Binding-site contacts:
Ligand atom O2 contacts residue ASN402 of chain 1.G at 3.6 Å.
Ligand atom O3 contacts residue HIS481 of chain 1.G at 3.4 Å.
Ligand atom P2 contacts residue SER406 of chain 1.G at 3.6 Å.
Ligand atom C6 contacts residue SER401 of chain 1.G at 3.7 Å.
Ligand atom P2 contacts residue SER401 of chain 1.G at 3.4 Å.
Ligand atom C6 contacts residue LEU400 of chain 1.G at 3.1 Å (hydrophobic).
Ligand atom O4P contacts residue SER406 of chain 1.G at 2.7 Å (h-bond).
Ligand atom O6P contacts residue ARG405 of chain 1.G at 3.2 Å (salt-bridge).
Ligand atom O5P contacts residue THR403 of chain 1.G at 2.7 Å (h-bond).
Ligand atom O2P contacts residue ARG457 of chain 1.G at 2.3 Å (salt-bridge).
Ligand atom C6 contacts residue SER406 of chain 1.G at 3.7 Å.
Ligand atom O2P contacts residue ASN402 of chain 1.G at 3.2 Å (h-bond).
Ligand atom O4 contacts residue HIS481 of chain 1.G at 3.3 Å.
Ligand atom O4P contacts residue ASN402 of chain 1.G at 3.8 Å.
Ligand atom O1 contacts residue GLY488 of chain 1.G at 3.6 Å (h-bond).
Ligand atom O6 contacts residue SER406 of chain 1.G at 3.6 Å.
Ligand atom O4 contacts residue LEU400 of chain 1.G at 2.6 Å (h-bond).
Ligand atom C1 contacts residue ALA482 of chain 1.G at 3.6 Å (hydrophobic).
Ligand atom P1 contacts residue ARG457 of chain 1.G at 3.1 Å.
Ligand atom O3 contacts residue LYS454 of chain 1.G at 3.0 Å (salt-bridge).
Ligand atom O4P contacts residue THR403 of chain 1.G at 3.9 Å.
Ligand atom C3 contacts residue ALA482 of chain 1.G at 3.5 Å (hydrophobic).
Ligand atom O3P contacts residue LYS454 of chain 1.G at 3.6 Å (salt-bridge).
Ligand atom O3P contacts residue ARG457 of chain 1.G at 3.9 Å.
Ligand atom C1 contacts residue LYS454 of chain 1.G at 3.8 Å.
Ligand atom P2 contacts residue THR403 of chain 1.G at 3.7 Å.
Ligand atom O4 contacts residue ALA490 of chain 1.G at 3.8 Å.
Ligand atom P2 contacts residue ASN402 of chain 1.G at 3.6 Å.
Ligand atom O4P contacts residue SER401 of chain 1.G at 2.3 Å (h-bond).
Ligand atom C4 contacts residue LEU400 of chain 1.G at 3.1 Å (hydrophobic).
Ligand atom O5P contacts residue SER401 of chain 1.G at 3.4 Å (h-bond).
Ligand atom C5 contacts residue LEU400 of chain 1.G at 3.5 Å (hydrophobic).
Ligand atom O6P contacts residue THR403 of chain 1.G at 3.0 Å (h-bond).
Ligand atom O3 contacts residue LEU400 of chain 1.G at 3.6 Å.
Ligand atom O5P contacts residue ASN402 of chain 1.G at 2.5 Å (h-bond).
Ligand atom O1P contacts residue ARG457 of chain 1.G at 2.2 Å (salt-bridge).
Ligand atom O4P contacts residue ARG405 of chain 1.G at 3.8 Å.
Ligand atom P1 contacts residue LYS454 of chain 1.G at 3.3 Å.
Ligand atom O1P contacts residue LYS454 of chain 1.G at 2.1 Å (salt-bridge).
Ligand atom O3 contacts residue ALA482 of chain 1.G at 3.5 Å (h-bond).

Sequence of chain 1.G:
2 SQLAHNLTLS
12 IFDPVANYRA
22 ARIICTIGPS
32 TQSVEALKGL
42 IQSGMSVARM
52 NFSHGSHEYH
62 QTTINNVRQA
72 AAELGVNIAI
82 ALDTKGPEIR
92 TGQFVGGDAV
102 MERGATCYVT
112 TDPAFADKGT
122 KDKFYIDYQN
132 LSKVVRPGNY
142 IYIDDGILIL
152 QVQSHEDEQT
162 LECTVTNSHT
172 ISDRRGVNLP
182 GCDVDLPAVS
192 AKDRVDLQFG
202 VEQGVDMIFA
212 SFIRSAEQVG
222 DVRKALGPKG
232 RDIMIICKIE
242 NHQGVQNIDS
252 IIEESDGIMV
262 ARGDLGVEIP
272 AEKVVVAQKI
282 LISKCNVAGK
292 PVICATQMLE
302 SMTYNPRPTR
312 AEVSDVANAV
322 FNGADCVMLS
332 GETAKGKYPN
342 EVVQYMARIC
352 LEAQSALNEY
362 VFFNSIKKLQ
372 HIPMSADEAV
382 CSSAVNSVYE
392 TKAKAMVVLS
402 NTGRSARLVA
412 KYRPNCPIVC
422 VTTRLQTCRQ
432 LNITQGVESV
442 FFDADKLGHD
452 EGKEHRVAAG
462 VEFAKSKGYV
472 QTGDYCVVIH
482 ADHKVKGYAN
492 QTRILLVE

A small-molecule ligand and the protein it binds are described below.
Small molecule (SMILES): O=P(O)(O)OC[C@H]1O[C@@](CO)(OP(=O)(O)O)[C@@H](O)[C@@H]1O